Sequence of chain 1.B:
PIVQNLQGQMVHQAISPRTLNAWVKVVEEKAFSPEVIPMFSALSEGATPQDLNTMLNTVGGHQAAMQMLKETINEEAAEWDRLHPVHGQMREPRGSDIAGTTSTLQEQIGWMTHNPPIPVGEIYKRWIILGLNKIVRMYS

Binding-site contacts:
Ligand atom C10 contacts residue PHE32 of chain 1.B at 3.5 Å (hydrophobic).
Ligand atom O39 contacts residue TYR145 of chain 1.B at 3.4 Å.
Ligand atom C07 contacts residue VAL27 of chain 1.B at 3.3 Å (hydrophobic).
Ligand atom C08 contacts residue ALA31 of chain 1.B at 3.4 Å (hydrophobic).
Ligand atom C07 contacts residue ALA31 of chain 1.B at 3.6 Å (hydrophobic).
Ligand atom C34 contacts residue PHE32 of chain 1.B at 3.4 Å (hydrophobic).
Ligand atom C02 contacts residue ILE141 of chain 1.B at 3.9 Å (hydrophobic).
Ligand atom C01 contacts residue PHE32 of chain 1.B at 3.9 Å (hydrophobic).
Ligand atom O37 contacts residue HIS62 of chain 1.B at 2.7 Å (h-bond).
Ligand atom N14 contacts residue PHE32 of chain 1.B at 3.6 Å.
Ligand atom C28 contacts residue VAL142 of chain 1.B at 3.6 Å (hydrophobic).
Ligand atom C26 contacts residue MET66 of chain 1.B at 3.6 Å (hydrophobic).
Ligand atom C26 contacts residue LEU69 of chain 1.B at 3.6 Å (hydrophobic).
Ligand atom C08 contacts residue VAL27 of chain 1.B at 3.7 Å (hydrophobic).
Ligand atom C20 contacts residue HIS62 of chain 1.B at 3.7 Å.
Ligand atom C27 contacts residue VAL36 of chain 1.B at 3.7 Å (hydrophobic).
Ligand atom C27 contacts residue PHE32 of chain 1.B at 3.9 Å (hydrophobic).
Ligand atom O25 contacts residue ILE141 of chain 1.B at 3.7 Å.
Ligand atom C28 contacts residue VAL36 of chain 1.B at 3.8 Å (hydrophobic).
Ligand atom C23 contacts residue ALA65 of chain 1.B at 3.9 Å (hydrophobic).
Ligand atom C21 contacts residue ALA65 of chain 1.B at 3.9 Å (hydrophobic).
Ligand atom N32 contacts residue ALA31 of chain 1.B at 3.7 Å.
Ligand atom N14 contacts residue HIS62 of chain 1.B at 3.7 Å.
Ligand atom C15 contacts residue HIS62 of chain 1.B at 3.9 Å.
Ligand atom C10 contacts residue HIS62 of chain 1.B at 3.8 Å.
Ligand atom C22 contacts residue ALA65 of chain 1.B at 3.9 Å (hydrophobic).
Ligand atom N12 contacts residue HIS62 of chain 1.B at 3.1 Å (h-bond).
Ligand atom C28 contacts residue SER33 of chain 1.B at 3.7 Å.
Ligand atom C29 contacts residue HIS62 of chain 1.B at 3.5 Å.
Ligand atom C27 contacts residue SER33 of chain 1.B at 3.4 Å.
Ligand atom C22 contacts residue HIS62 of chain 1.B at 3.8 Å.
Ligand atom C09 contacts residue HIS62 of chain 1.B at 3.5 Å.
Ligand atom C23 contacts residue VAL59 of chain 1.B at 3.4 Å (hydrophobic).
Ligand atom C35 contacts residue PHE32 of chain 1.B at 3.4 Å (hydrophobic).
Ligand atom C28 contacts residue LEU138 of chain 1.B at 3.8 Å (hydrophobic).
Ligand atom C33 contacts residue ALA31 of chain 1.B at 3.9 Å (hydrophobic).
Ligand atom C13 contacts residue HIS62 of chain 1.B at 3.3 Å.
Ligand atom N05 contacts residue PHE32 of chain 1.B at 3.0 Å (h-bond).
Ligand atom C31 contacts residue ALA31 of chain 1.B at 3.9 Å (hydrophobic).
Ligand atom C11 contacts residue PHE32 of chain 1.B at 3.7 Å (hydrophobic).

The protein below binds the small molecule below.
Small molecule (SMILES): CCc1cc(-c2ccc(C)o2)n(-c2ccc3c(c2)nc(-c2cc(C(=O)O)ccc2O)n3Cc2ccc(=O)[nH]c2)n1